Sequence of chain 1.A:
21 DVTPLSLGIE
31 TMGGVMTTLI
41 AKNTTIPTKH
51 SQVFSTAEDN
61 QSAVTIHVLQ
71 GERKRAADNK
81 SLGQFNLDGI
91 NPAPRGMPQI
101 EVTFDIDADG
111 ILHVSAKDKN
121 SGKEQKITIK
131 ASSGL

This protein binds this small molecule.
Small molecule (SMILES): CC(C)C[C@H](NC(=O)[C@H](CC(C)C)NC(=O)[C@H](CCCNC(N)=[NH2+])NC(=O)[C@@H]([NH3+])CC(N)=O)C(=O)N[C@@H](CC(C)C)C(=O)N[C@H](C(=O)NCC(=O)O)[C@@H](C)O

Binding-site contacts:
Ligand atom CA contacts residue THR65 of chain 1.A at 3.0 Å.
Ligand atom N contacts residue GLY33 of chain 1.A at 3.6 Å (h-bond).
Ligand atom N contacts residue THR65 of chain 1.A at 3.8 Å.
Ligand atom CD1 contacts residue VAL64 of chain 1.A at 3.5 Å (hydrophobic).
Ligand atom O contacts residue MET32 of chain 1.A at 3.1 Å (h-bond).
Ligand atom NH1 contacts residue THR37 of chain 1.A at 3.5 Å (h-bond).
Ligand atom O contacts residue GLY33 of chain 1.A at 3.4 Å.
Ligand atom CD2 contacts residue THR65 of chain 1.A at 3.1 Å.
Ligand atom CA contacts residue THR31 of chain 1.A at 3.9 Å.
Ligand atom CD1 contacts residue ILE66 of chain 1.A at 3.5 Å (hydrophobic).
Ligand atom C contacts residue THR65 of chain 1.A at 3.9 Å.
Ligand atom CD1 contacts residue SER55 of chain 1.A at 3.2 Å.
Ligand atom C contacts residue MET32 of chain 1.A at 3.5 Å (hydrophobic).
Ligand atom C contacts residue ALA57 of chain 1.A at 3.7 Å (hydrophobic).
Ligand atom CA contacts residue SER55 of chain 1.A at 3.9 Å.
Ligand atom CG2 contacts residue THR65 of chain 1.A at 3.1 Å.
Ligand atom CA contacts residue ALA57 of chain 1.A at 3.9 Å (hydrophobic).
Ligand atom CG contacts residue THR31 of chain 1.A at 3.2 Å.
Ligand atom CB contacts residue THR31 of chain 1.A at 3.1 Å.
Ligand atom O contacts residue THR65 of chain 1.A at 3.3 Å (h-bond).
Ligand atom O contacts residue ALA57 of chain 1.A at 2.8 Å (h-bond).
Ligand atom CG2 contacts residue ALA63 of chain 1.A at 3.0 Å (hydrophobic).
Ligand atom C contacts residue SER55 of chain 1.A at 3.7 Å.
Ligand atom O contacts residue PHE54 of chain 1.A at 3.5 Å.
Ligand atom CA contacts residue MET32 of chain 1.A at 3.5 Å (hydrophobic).
Ligand atom CG contacts residue SER55 of chain 1.A at 3.8 Å.
Ligand atom CD contacts residue THR37 of chain 1.A at 3.9 Å.
Ligand atom CD2 contacts residue GLU30 of chain 1.A at 3.8 Å.
Ligand atom N contacts residue MET32 of chain 1.A at 3.3 Å.
Ligand atom CD1 contacts residue ALA57 of chain 1.A at 3.4 Å (hydrophobic).
Ligand atom CB contacts residue MET32 of chain 1.A at 3.1 Å (hydrophobic).
Ligand atom CG contacts residue THR37 of chain 1.A at 3.3 Å.
Ligand atom CB contacts residue VAL64 of chain 1.A at 3.9 Å (hydrophobic).
Ligand atom O contacts residue THR31 of chain 1.A at 3.0 Å.
Ligand atom CD1 contacts residue THR56 of chain 1.A at 3.2 Å.
Ligand atom CG contacts residue ALA57 of chain 1.A at 3.9 Å (hydrophobic).
Ligand atom CB contacts residue THR65 of chain 1.A at 3.2 Å.
Ligand atom O contacts residue THR56 of chain 1.A at 3.6 Å (h-bond).
Ligand atom CB contacts residue SER55 of chain 1.A at 3.2 Å.
Ligand atom N contacts residue SER55 of chain 1.A at 3.4 Å (h-bond).